Binding-site contacts:
Ligand atom O7 contacts residue THR146 of chain 58.E at 3.3 Å.
Ligand atom O3 contacts residue LEU108 of chain 58.E at 4.0 Å.
Ligand atom C6 contacts residue GLU55 of chain 39.E at 3.5 Å.
Ligand atom C8 contacts residue ASN44 of chain 58.E at 4.5 Å.
Ligand atom C8 contacts residue VAL62 of chain 58.E at 3.8 Å (hydrophobic).
Ligand atom C1 contacts residue ASN44 of chain 58.E at 1.4 Å.
Ligand atom C8 contacts residue THR146 of chain 58.E at 4.1 Å.
Ligand atom C3 contacts residue LEU108 of chain 58.E at 3.5 Å (hydrophobic).
Ligand atom N2 contacts residue ASN44 of chain 58.E at 2.9 Å (h-bond).
Ligand atom C2 contacts residue ASN44 of chain 58.E at 2.5 Å.
Ligand atom C4 contacts residue ASN44 of chain 58.E at 4.3 Å.
Ligand atom C3 contacts residue ASN44 of chain 58.E at 3.8 Å.
Ligand atom O6 contacts residue ARG110 of chain 58.E at 2.9 Å (salt-bridge).
Ligand atom C5 contacts residue ASN44 of chain 58.E at 3.7 Å.
Ligand atom C5 contacts residue ARG110 of chain 58.E at 4.4 Å.
Ligand atom N2 contacts residue ILE109 of chain 58.E at 4.5 Å.
Ligand atom O7 contacts residue ASN44 of chain 58.E at 3.7 Å.
Ligand atom C7 contacts residue ASN44 of chain 58.E at 3.4 Å.
Ligand atom O6 contacts residue VAL45 of chain 58.E at 3.9 Å.
Ligand atom N2 contacts residue LEU108 of chain 58.E at 2.7 Å (h-bond).
Ligand atom O7 contacts residue LEU108 of chain 58.E at 3.7 Å.
Ligand atom C8 contacts residue ILE109 of chain 58.E at 3.8 Å (hydrophobic).
Ligand atom C8 contacts residue LEU108 of chain 58.E at 3.7 Å (hydrophobic).
Ligand atom O6 contacts residue GLU55 of chain 39.E at 3.7 Å.
Ligand atom O5 contacts residue ASN44 of chain 58.E at 2.4 Å (h-bond).
Ligand atom C6 contacts residue ARG110 of chain 58.E at 3.5 Å.
Ligand atom C7 contacts residue LEU108 of chain 58.E at 3.6 Å (hydrophobic).
Ligand atom C7 contacts residue THR146 of chain 58.E at 4.2 Å.
Ligand atom C2 contacts residue LEU108 of chain 58.E at 3.5 Å (hydrophobic).
Ligand atom C1 contacts residue LEU108 of chain 58.E at 3.9 Å (hydrophobic).

Sequence of chain 39.E:
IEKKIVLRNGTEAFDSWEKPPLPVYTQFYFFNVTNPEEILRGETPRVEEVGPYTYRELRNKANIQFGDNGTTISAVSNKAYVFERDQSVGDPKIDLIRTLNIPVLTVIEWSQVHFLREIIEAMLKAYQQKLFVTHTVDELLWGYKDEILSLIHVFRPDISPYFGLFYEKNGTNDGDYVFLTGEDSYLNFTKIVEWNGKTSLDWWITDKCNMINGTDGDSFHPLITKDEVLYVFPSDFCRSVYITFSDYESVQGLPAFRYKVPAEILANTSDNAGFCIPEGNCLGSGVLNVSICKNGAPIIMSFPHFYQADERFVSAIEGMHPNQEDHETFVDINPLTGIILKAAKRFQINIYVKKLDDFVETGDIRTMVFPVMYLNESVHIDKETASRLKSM

Sequence of chain 58.E:
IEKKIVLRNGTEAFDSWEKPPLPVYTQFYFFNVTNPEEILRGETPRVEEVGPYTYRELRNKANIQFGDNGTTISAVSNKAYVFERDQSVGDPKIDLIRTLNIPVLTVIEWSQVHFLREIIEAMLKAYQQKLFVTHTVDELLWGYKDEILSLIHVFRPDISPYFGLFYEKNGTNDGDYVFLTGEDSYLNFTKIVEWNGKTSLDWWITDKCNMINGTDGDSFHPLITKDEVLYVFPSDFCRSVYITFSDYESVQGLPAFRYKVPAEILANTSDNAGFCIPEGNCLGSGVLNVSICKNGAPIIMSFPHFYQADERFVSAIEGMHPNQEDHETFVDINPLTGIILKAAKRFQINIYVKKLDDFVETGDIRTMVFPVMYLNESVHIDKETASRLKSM

This protein binds this small molecule.
Small molecule (SMILES): CC(=O)N[C@H]1[C@H](O[C@H]2[C@H](O)[C@@H](NC(C)=O)CO[C@@H]2CO)O[C@H](CO)[C@@H](O[C@@H]2O[C@H](CO)[C@@H](O)[C@H](O[C@H]3O[C@H](CO)[C@@H](O)[C@H](O)[C@@H]3O)[C@@H]2O)[C@@H]1O